Binding-site contacts:
Ligand atom C6 contacts residue GLU241 of chain 2.A at 4.2 Å.
Ligand atom O3 contacts residue MET204 of chain 2.A at 4.2 Å.
Ligand atom O4 contacts residue HIS171 of chain 2.A at 2.6 Å (h-bond).
Ligand atom C4 contacts residue GLU241 of chain 2.A at 3.6 Å.
Ligand atom O6 contacts residue TYR202 of chain 2.A at 3.0 Å (h-bond).
Ligand atom O6 contacts residue TRP238 of chain 2.A at 3.1 Å (h-bond).
Ligand atom C6 contacts residue TYR202 of chain 2.A at 4.2 Å (hydrophobic).
Ligand atom C6 contacts residue HIS171 of chain 2.A at 4.1 Å.
Ligand atom C1 contacts residue HIS171 of chain 2.A at 3.9 Å.
Ligand atom O4 contacts residue MET204 of chain 2.A at 4.3 Å.
Ligand atom C5 contacts residue PHE174 of chain 2.A at 4.5 Å (hydrophobic).
Ligand atom C6 contacts residue TRP238 of chain 2.A at 3.5 Å (hydrophobic).
Ligand atom O4 contacts residue GLU241 of chain 2.A at 2.8 Å (salt-bridge).
Ligand atom O1 contacts residue HIS171 of chain 2.A at 3.7 Å.
Ligand atom O1 contacts residue SER173 of chain 2.A at 3.8 Å.
Ligand atom C4 contacts residue HIS171 of chain 2.A at 3.7 Å.
Ligand atom C6 contacts residue PHE174 of chain 2.A at 3.7 Å (hydrophobic).
Ligand atom C2 contacts residue HIS171 of chain 2.A at 3.8 Å.
Ligand atom C3 contacts residue HIS171 of chain 2.A at 4.3 Å.
Ligand atom O5 contacts residue PHE174 of chain 2.A at 3.9 Å.
Ligand atom C5 contacts residue GLU241 of chain 2.A at 4.4 Å.
Ligand atom C5 contacts residue HIS171 of chain 2.A at 3.8 Å.
Ligand atom O3 contacts residue TRP238 of chain 2.A at 4.3 Å.
Ligand atom O6 contacts residue THR183 of chain 2.A at 3.0 Å (h-bond).
Ligand atom O6 contacts residue GLU241 of chain 2.A at 3.0 Å (salt-bridge).
Ligand atom O5 contacts residue HIS171 of chain 2.A at 3.1 Å (h-bond).
Ligand atom C3 contacts residue TRP238 of chain 2.A at 3.9 Å (hydrophobic).
Ligand atom C4 contacts residue TRP238 of chain 2.A at 3.8 Å (hydrophobic).
Ligand atom C6 contacts residue THR183 of chain 2.A at 3.2 Å.
Ligand atom O3 contacts residue UDP1 of chain 2.B at 3.3 Å (h-bond).
Ligand atom C5 contacts residue TRP238 of chain 2.A at 3.8 Å (hydrophobic).
Ligand atom O6 contacts residue HIS171 of chain 2.A at 4.4 Å.

The protein below binds the small molecule below.
Small molecule (SMILES): OC[C@H]1O[C@@H](O)[C@H](O)[C@@H](O)[C@H]1O

Sequence of chain 2.A:
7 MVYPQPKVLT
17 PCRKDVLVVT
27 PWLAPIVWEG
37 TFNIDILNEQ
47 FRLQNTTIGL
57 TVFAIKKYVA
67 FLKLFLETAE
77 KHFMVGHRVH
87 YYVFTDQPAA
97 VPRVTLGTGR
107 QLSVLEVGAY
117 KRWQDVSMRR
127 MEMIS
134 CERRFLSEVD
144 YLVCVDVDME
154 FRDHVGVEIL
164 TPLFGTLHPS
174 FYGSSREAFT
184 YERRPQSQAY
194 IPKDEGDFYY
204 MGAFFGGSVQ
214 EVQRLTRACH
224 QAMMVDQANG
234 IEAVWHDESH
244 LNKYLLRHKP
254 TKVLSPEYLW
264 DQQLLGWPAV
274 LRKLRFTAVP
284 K